A protein and the small-molecule ligand that binds it are described below.
Small molecule (SMILES): OC[C@@H](O)C(O)[C@@H](O)CO

Sequence of chain 1.A:
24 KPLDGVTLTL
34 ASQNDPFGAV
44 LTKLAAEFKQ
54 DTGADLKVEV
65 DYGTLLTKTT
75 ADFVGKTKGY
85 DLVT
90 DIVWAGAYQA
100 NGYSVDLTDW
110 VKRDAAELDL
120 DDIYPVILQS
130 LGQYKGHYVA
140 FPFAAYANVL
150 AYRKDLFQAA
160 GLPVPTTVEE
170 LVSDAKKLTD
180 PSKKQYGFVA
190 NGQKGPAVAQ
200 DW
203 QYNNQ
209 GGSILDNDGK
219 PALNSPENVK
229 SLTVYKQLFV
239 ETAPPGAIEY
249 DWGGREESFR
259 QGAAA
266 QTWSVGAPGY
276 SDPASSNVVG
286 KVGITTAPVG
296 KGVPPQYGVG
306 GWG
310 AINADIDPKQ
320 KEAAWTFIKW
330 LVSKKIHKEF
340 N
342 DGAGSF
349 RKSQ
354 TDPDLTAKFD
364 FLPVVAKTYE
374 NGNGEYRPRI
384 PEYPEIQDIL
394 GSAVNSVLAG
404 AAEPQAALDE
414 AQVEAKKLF

Binding-site contacts:
Ligand atom C5 contacts residue ARG380 of chain 1.A at 3.6 Å.
Ligand atom O3 contacts residue GLN199 of chain 1.A at 2.6 Å (h-bond).
Ligand atom C2 contacts residue TYR145 of chain 1.A at 4.1 Å (hydrophobic).
Ligand atom C3 contacts residue TRP268 of chain 1.A at 3.9 Å (hydrophobic).
Ligand atom C2 contacts residue ASP38 of chain 1.A at 3.6 Å.
Ligand atom O5 contacts residue GLY306 of chain 1.A at 3.0 Å (h-bond).
Ligand atom O5 contacts residue ARG380 of chain 1.A at 2.9 Å (salt-bridge).
Ligand atom C4 contacts residue TRP307 of chain 1.A at 3.8 Å (hydrophobic).
Ligand atom O5 contacts residue ASP90 of chain 1.A at 2.7 Å (salt-bridge).
Ligand atom O3 contacts residue ARG380 of chain 1.A at 3.6 Å (salt-bridge).
Ligand atom O3 contacts residue TRP250 of chain 1.A at 3.4 Å (h-bond).
Ligand atom C4 contacts residue GLN199 of chain 1.A at 4.1 Å.
Ligand atom O2 contacts residue TYR145 of chain 1.A at 3.8 Å.
Ligand atom O4 contacts residue ASP90 of chain 1.A at 2.6 Å (salt-bridge).
Ligand atom C1 contacts residue TRP250 of chain 1.A at 3.4 Å (hydrophobic).
Ligand atom O1 contacts residue TRP250 of chain 1.A at 3.8 Å.
Ligand atom O1 contacts residue ASP38 of chain 1.A at 2.8 Å (salt-bridge).
Ligand atom O3 contacts residue TRP268 of chain 1.A at 2.9 Å (h-bond).
Ligand atom C5 contacts residue TRP307 of chain 1.A at 3.9 Å (hydrophobic).
Ligand atom C3 contacts residue GLN199 of chain 1.A at 3.5 Å.
Ligand atom O2 contacts residue GLN36 of chain 1.A at 4.2 Å.
Ligand atom C5 contacts residue GLY306 of chain 1.A at 3.8 Å.
Ligand atom O5 contacts residue GLY305 of chain 1.A at 4.0 Å.
Ligand atom C1 contacts residue ASP38 of chain 1.A at 3.6 Å.
Ligand atom O5 contacts residue TRP307 of chain 1.A at 4.2 Å.
Ligand atom O4 contacts residue TYR66 of chain 1.A at 4.1 Å.
Ligand atom O4 contacts residue ARG380 of chain 1.A at 2.9 Å (salt-bridge).
Ligand atom O5 contacts residue ILE91 of chain 1.A at 3.5 Å.
Ligand atom C2 contacts residue TRP268 of chain 1.A at 4.0 Å (hydrophobic).
Ligand atom O2 contacts residue ASP38 of chain 1.A at 2.6 Å (salt-bridge).
Ligand atom O2 contacts residue TRP307 of chain 1.A at 2.9 Å (h-bond).
Ligand atom C4 contacts residue ARG380 of chain 1.A at 3.9 Å.
Ligand atom C5 contacts residue TRP268 of chain 1.A at 3.7 Å (hydrophobic).
Ligand atom C4 contacts residue ASP90 of chain 1.A at 3.3 Å.
Ligand atom O4 contacts residue GLN199 of chain 1.A at 3.2 Å (h-bond).
Ligand atom C3 contacts residue TRP250 of chain 1.A at 4.1 Å (hydrophobic).
Ligand atom C1 contacts residue TRP268 of chain 1.A at 4.3 Å (hydrophobic).
Ligand atom C5 contacts residue TYR145 of chain 1.A at 4.0 Å (hydrophobic).
Ligand atom C2 contacts residue TRP307 of chain 1.A at 4.1 Å (hydrophobic).
Ligand atom C5 contacts residue ASP90 of chain 1.A at 3.5 Å.